Sequence of chain 1.A:
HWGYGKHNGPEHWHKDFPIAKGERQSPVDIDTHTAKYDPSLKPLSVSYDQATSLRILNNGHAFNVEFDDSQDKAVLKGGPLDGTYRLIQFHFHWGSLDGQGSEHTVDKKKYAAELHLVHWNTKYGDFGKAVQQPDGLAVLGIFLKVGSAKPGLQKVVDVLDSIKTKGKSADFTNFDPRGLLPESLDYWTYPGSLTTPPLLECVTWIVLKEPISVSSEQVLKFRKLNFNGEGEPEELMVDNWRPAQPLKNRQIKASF

Binding-site contacts:
Ligand atom S10 contacts residue HIS118 of chain 1.A at 3.8 Å.
Ligand atom S1 contacts residue LEU196 of chain 1.A at 3.7 Å.
Ligand atom C5 contacts residue PRO199 of chain 1.A at 3.8 Å (hydrophobic).
Ligand atom O16 contacts residue GLN91 of chain 1.A at 3.2 Å (h-bond).
Ligand atom S8 contacts residue PHE129 of chain 1.A at 3.7 Å.
Ligand atom C2 contacts residue ZN1 of chain 1.B at 4.0 Å.
Ligand atom O11 contacts residue ZN1 of chain 1.B at 2.8 Å.
Ligand atom C2 contacts residue LEU196 of chain 1.A at 4.0 Å (hydrophobic).
Ligand atom S10 contacts residue THR197 of chain 1.A at 3.9 Å.
Ligand atom O16 contacts residue PHE129 of chain 1.A at 3.5 Å.
Ligand atom O11 contacts residue HIS118 of chain 1.A at 3.0 Å (h-bond).
Ligand atom N13 contacts residue ZN1 of chain 1.B at 1.9 Å.
Ligand atom O12 contacts residue ZN1 of chain 1.B at 4.0 Å.
Ligand atom N14 contacts residue THR198 of chain 1.A at 3.1 Å (h-bond).
Ligand atom O11 contacts residue HIS93 of chain 1.A at 3.1 Å.
Ligand atom N13 contacts residue HIS118 of chain 1.A at 3.3 Å (h-bond).
Ligand atom N14 contacts residue HIS63 of chain 1.A at 3.9 Å.
Ligand atom S1 contacts residue VAL120 of chain 1.A at 3.7 Å.
Ligand atom C6 contacts residue LEU196 of chain 1.A at 4.0 Å (hydrophobic).
Ligand atom C4 contacts residue THR198 of chain 1.A at 3.6 Å.
Ligand atom C3 contacts residue THR198 of chain 1.A at 3.2 Å.
Ligand atom O11 contacts residue VAL141 of chain 1.A at 3.9 Å.
Ligand atom C2 contacts residue HIS93 of chain 1.A at 3.7 Å.
Ligand atom C5 contacts residue THR198 of chain 1.A at 3.2 Å.
Ligand atom O12 contacts residue LEU196 of chain 1.A at 3.2 Å.
Ligand atom N13 contacts residue HIS95 of chain 1.A at 3.2 Å (h-bond).
Ligand atom S10 contacts residue ZN1 of chain 1.B at 2.9 Å.
Ligand atom S10 contacts residue HIS93 of chain 1.A at 3.6 Å (h-bond).
Ligand atom C9 contacts residue LEU196 of chain 1.A at 3.9 Å (hydrophobic).
Ligand atom S1 contacts residue HIS93 of chain 1.A at 4.0 Å.
Ligand atom O12 contacts residue THR197 of chain 1.A at 2.9 Å (h-bond).
Ligand atom O11 contacts residue VAL120 of chain 1.A at 4.0 Å.
Ligand atom O12 contacts residue TRP207 of chain 1.A at 3.9 Å.
Ligand atom C6 contacts residue PRO200 of chain 1.A at 4.1 Å (hydrophobic).
Ligand atom N14 contacts residue PRO199 of chain 1.A at 4.0 Å.
Ligand atom N13 contacts residue THR197 of chain 1.A at 2.8 Å (h-bond).
Ligand atom O17 contacts residue PHE129 of chain 1.A at 3.1 Å.
Ligand atom N13 contacts residue HIS93 of chain 1.A at 3.1 Å (h-bond).
Ligand atom C15 contacts residue PHE129 of chain 1.A at 3.8 Å (hydrophobic).
Ligand atom O17 contacts residue LEU196 of chain 1.A at 3.6 Å.

A small-molecule ligand and the protein it binds are described below.
Small molecule (SMILES): C[C@H]1C[C@H](N)c2cc(S(N)(=O)=O)sc2S1(=O)=O